This small molecule binds to this protein.
Small molecule (SMILES): O=c1[nH]c(Nc2ccccc2)nc2c1ncn2CCCCO

Binding-site contacts:
Ligand atom N2 contacts residue GLN115 of chain 1.A at 3.8 Å.
Ligand atom C1' contacts residue HIS48 of chain 1.A at 3.9 Å.
Ligand atom C6 contacts residue GLN115 of chain 1.A at 3.6 Å.
Ligand atom C6 contacts residue TYR162 of chain 1.A at 3.7 Å (hydrophobic).
Ligand atom O6 contacts residue ILE90 of chain 1.A at 3.5 Å.
Ligand atom C6 contacts residue ILE90 of chain 1.A at 3.7 Å (hydrophobic).
Ligand atom C2 contacts residue GLN115 of chain 1.A at 3.8 Å.
Ligand atom O3' contacts residue ARG153 of chain 1.A at 3.7 Å.
Ligand atom O3' contacts residue ARG212 of chain 1.A at 3.3 Å (salt-bridge).
Ligand atom C8 contacts residue TYR91 of chain 1.A at 3.3 Å (hydrophobic).
Ligand atom N3 contacts residue TYR162 of chain 1.A at 3.5 Å.
Ligand atom C2 contacts residue MET118 of chain 1.A at 3.8 Å (hydrophobic).
Ligand atom C04 contacts residue TRP78 of chain 1.A at 3.8 Å (hydrophobic).
Ligand atom C03 contacts residue TYR122 of chain 1.A at 3.7 Å (hydrophobic).
Ligand atom N7 contacts residue ARG166 of chain 1.A at 3.1 Å (salt-bridge).
Ligand atom C8 contacts residue TYR162 of chain 1.A at 3.9 Å (hydrophobic).
Ligand atom N2 contacts residue MET118 of chain 1.A at 3.8 Å.
Ligand atom C05 contacts residue ARG153 of chain 1.A at 3.4 Å.
Ligand atom C2 contacts residue TYR162 of chain 1.A at 3.4 Å (hydrophobic).
Ligand atom C03 contacts residue MET118 of chain 1.A at 3.7 Å (hydrophobic).
Ligand atom N1 contacts residue GLN115 of chain 1.A at 2.8 Å (h-bond).
Ligand atom N9 contacts residue TYR162 of chain 1.A at 3.5 Å.
Ligand atom N1 contacts residue TYR162 of chain 1.A at 3.5 Å.
Ligand atom C4 contacts residue TYR162 of chain 1.A at 3.3 Å (hydrophobic).
Ligand atom C02 contacts residue ALA158 of chain 1.A at 3.5 Å (hydrophobic).
Ligand atom N7 contacts residue ILE90 of chain 1.A at 3.8 Å.
Ligand atom C06 contacts residue TYR162 of chain 1.A at 3.6 Å (hydrophobic).
Ligand atom C04 contacts residue ARG153 of chain 1.A at 3.7 Å.
Ligand atom C5 contacts residue TYR162 of chain 1.A at 3.5 Å (hydrophobic).
Ligand atom C04 contacts residue TYR122 of chain 1.A at 3.6 Å (hydrophobic).
Ligand atom N3 contacts residue MET118 of chain 1.A at 3.6 Å.
Ligand atom N7 contacts residue TYR91 of chain 1.A at 3.9 Å.
Ligand atom C3' contacts residue GLU73 of chain 1.A at 3.6 Å.
Ligand atom C02 contacts residue MET118 of chain 1.A at 3.5 Å (hydrophobic).
Ligand atom C03 contacts residue ALA158 of chain 1.A at 3.5 Å (hydrophobic).
Ligand atom O6 contacts residue ARG166 of chain 1.A at 3.1 Å (salt-bridge).
Ligand atom O6 contacts residue GLN115 of chain 1.A at 3.0 Å (h-bond).
Ligand atom O3' contacts residue GLU73 of chain 1.A at 3.0 Å (salt-bridge).
Ligand atom O3' contacts residue HIS48 of chain 1.A at 3.6 Å.
Ligand atom N2 contacts residue TYR162 of chain 1.A at 3.6 Å.

Sequence of chain 1.A:
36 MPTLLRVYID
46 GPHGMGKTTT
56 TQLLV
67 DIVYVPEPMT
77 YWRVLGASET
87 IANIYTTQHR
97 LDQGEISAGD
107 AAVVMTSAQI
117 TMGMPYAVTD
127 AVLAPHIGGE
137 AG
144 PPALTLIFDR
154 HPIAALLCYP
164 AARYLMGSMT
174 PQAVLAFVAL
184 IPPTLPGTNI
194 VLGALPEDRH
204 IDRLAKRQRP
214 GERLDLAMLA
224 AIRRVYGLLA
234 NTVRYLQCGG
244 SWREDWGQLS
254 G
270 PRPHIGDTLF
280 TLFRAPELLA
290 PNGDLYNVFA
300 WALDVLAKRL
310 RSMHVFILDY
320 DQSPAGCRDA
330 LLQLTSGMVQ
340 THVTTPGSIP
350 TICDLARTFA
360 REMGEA